Binding-site contacts:
Ligand atom O4 contacts residue ALA706 of chain 1.A at 3.6 Å.
Ligand atom C7 contacts residue ALA706 of chain 1.A at 3.8 Å (hydrophobic).
Ligand atom C3 contacts residue ALA706 of chain 1.A at 4.4 Å (hydrophobic).
Ligand atom C7 contacts residue ASN1074 of chain 1.A at 3.7 Å.
Ligand atom C8 contacts residue ASN1074 of chain 1.A at 4.4 Å.
Ligand atom C4 contacts residue ALA706 of chain 1.A at 4.2 Å (hydrophobic).
Ligand atom C1 contacts residue ASN1074 of chain 1.A at 1.4 Å.
Ligand atom O5 contacts residue ASN1074 of chain 1.A at 2.3 Å (h-bond).
Ligand atom C8 contacts residue ALA706 of chain 1.A at 4.2 Å (hydrophobic).
Ligand atom C1 contacts residue GLN895 of chain 1.B at 4.2 Å.
Ligand atom O7 contacts residue ASN1074 of chain 1.A at 4.0 Å.
Ligand atom C4 contacts residue ASN1074 of chain 1.A at 4.2 Å.
Ligand atom C3 contacts residue ASN1074 of chain 1.A at 3.8 Å.
Ligand atom O7 contacts residue SER704 of chain 1.A at 4.0 Å.
Ligand atom C8 contacts residue LYS1073 of chain 1.A at 4.3 Å.
Ligand atom C5 contacts residue ASN1074 of chain 1.A at 3.6 Å.
Ligand atom C6 contacts residue ALA706 of chain 1.A at 4.4 Å (hydrophobic).
Ligand atom C5 contacts residue ALA706 of chain 1.A at 3.7 Å (hydrophobic).
Ligand atom C8 contacts residue GLU1072 of chain 1.A at 3.5 Å.
Ligand atom N2 contacts residue ASN1074 of chain 1.A at 2.9 Å (h-bond).
Ligand atom O7 contacts residue ALA706 of chain 1.A at 3.4 Å.
Ligand atom C2 contacts residue ASN1074 of chain 1.A at 2.5 Å.

Sequence of chain 1.B:
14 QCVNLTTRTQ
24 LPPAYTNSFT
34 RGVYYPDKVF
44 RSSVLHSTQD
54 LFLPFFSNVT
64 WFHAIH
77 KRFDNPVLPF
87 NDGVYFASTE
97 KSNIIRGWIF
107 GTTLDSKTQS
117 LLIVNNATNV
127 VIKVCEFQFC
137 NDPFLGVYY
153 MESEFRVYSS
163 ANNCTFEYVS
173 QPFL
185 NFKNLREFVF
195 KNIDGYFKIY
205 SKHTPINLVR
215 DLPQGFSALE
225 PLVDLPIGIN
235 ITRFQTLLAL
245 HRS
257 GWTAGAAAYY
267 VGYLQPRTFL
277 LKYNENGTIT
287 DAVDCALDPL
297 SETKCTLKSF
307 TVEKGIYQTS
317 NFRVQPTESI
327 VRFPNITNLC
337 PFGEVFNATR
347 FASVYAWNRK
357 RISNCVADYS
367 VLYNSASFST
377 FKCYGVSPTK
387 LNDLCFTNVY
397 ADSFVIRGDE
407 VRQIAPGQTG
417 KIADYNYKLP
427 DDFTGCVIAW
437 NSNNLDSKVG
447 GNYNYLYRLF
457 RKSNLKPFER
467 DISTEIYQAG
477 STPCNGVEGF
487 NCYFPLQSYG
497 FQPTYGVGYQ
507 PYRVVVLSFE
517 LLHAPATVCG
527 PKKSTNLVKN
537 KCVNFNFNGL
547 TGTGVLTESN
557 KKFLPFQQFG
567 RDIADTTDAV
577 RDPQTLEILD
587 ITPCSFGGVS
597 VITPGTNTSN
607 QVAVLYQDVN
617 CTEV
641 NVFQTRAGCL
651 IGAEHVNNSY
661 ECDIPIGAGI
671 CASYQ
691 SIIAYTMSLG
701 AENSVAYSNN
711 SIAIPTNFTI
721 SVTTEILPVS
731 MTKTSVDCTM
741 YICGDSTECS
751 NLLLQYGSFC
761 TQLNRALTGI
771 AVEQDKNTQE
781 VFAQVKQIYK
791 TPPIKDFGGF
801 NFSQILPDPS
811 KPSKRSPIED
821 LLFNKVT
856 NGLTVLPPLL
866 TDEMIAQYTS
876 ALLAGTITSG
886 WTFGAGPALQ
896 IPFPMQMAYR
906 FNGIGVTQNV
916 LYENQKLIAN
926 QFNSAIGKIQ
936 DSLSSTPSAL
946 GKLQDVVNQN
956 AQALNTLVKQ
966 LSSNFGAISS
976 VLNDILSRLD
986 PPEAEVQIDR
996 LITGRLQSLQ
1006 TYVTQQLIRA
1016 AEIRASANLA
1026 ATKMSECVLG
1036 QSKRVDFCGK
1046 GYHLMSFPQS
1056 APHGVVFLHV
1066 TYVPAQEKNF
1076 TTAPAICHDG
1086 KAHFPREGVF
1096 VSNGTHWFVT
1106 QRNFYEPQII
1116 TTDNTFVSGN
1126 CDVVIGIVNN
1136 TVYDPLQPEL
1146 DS

The small molecule below binds the protein below.
Small molecule (SMILES): CC(=O)N[C@H]1[C@H](O[C@H]2[C@H](O)[C@@H](NC(C)=O)CO[C@@H]2CO)O[C@H](CO)[C@@H](O)[C@@H]1O

Sequence of chain 1.A:
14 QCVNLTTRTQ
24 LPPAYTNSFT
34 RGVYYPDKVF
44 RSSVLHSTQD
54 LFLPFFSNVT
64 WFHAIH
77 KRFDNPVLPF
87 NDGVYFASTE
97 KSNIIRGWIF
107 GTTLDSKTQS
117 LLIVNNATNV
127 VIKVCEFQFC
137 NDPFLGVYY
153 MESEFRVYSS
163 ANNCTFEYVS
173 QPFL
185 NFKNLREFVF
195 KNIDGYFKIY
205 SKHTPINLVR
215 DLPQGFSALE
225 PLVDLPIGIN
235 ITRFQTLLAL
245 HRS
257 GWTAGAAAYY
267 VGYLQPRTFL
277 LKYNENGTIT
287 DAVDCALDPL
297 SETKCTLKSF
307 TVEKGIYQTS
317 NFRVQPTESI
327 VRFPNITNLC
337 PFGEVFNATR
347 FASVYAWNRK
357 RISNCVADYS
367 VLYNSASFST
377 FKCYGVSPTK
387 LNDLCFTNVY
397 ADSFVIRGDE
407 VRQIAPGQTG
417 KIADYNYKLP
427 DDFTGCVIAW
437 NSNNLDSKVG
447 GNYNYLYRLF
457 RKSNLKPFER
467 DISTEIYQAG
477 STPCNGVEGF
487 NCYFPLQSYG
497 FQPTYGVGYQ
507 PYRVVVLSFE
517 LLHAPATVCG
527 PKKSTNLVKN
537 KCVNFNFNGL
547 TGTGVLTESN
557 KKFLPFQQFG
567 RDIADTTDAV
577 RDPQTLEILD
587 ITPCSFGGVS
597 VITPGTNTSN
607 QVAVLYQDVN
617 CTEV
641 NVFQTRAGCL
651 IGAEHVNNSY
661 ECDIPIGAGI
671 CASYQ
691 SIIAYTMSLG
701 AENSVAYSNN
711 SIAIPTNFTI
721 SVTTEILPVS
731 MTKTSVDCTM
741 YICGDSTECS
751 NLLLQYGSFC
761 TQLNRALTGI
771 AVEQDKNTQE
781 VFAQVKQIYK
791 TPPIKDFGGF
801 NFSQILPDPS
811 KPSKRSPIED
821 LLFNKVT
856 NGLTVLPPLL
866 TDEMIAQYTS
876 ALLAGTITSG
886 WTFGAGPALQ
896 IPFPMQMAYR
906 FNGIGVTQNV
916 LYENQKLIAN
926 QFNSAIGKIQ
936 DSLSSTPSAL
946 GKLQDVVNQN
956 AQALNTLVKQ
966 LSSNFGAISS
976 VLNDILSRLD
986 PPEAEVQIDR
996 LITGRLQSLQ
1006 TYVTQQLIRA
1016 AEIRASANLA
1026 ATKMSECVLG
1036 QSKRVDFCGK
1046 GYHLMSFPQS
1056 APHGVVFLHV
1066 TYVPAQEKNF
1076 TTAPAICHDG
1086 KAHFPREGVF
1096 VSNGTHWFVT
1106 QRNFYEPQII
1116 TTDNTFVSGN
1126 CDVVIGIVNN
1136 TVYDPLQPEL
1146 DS